Sequence of chain 1.B:
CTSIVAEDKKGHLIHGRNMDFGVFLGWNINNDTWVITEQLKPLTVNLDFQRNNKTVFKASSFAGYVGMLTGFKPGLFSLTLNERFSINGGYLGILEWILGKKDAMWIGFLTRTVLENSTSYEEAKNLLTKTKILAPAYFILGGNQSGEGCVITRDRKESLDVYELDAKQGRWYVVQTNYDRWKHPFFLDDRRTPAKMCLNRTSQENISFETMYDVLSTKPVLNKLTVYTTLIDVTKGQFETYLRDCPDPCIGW

Binding-site contacts:
Ligand atom C8 contacts residue PHE101 of chain 1.A at 4.1 Å (hydrophobic).
Ligand atom C8 contacts residue SO41 of chain 1.H at 4.2 Å.
Ligand atom O7 contacts residue ASN119 of chain 1.B at 3.9 Å.
Ligand atom C1 contacts residue GLU118 of chain 1.B at 4.4 Å.
Ligand atom O4 contacts residue SO41 of chain 1.H at 4.2 Å.
Ligand atom C3 contacts residue SO41 of chain 1.H at 2.9 Å.
Ligand atom C8 contacts residue PRO100 of chain 1.A at 3.8 Å (hydrophobic).
Ligand atom O5 contacts residue SO41 of chain 1.H at 3.9 Å.
Ligand atom O7 contacts residue THR115 of chain 1.B at 3.3 Å (h-bond).
Ligand atom C2 contacts residue ASN119 of chain 1.B at 2.5 Å.
Ligand atom C2 contacts residue SO41 of chain 1.H at 3.4 Å.
Ligand atom C7 contacts residue ASN119 of chain 1.B at 3.8 Å.
Ligand atom C4 contacts residue ASN119 of chain 1.B at 4.1 Å.
Ligand atom C7 contacts residue GLU118 of chain 1.B at 4.0 Å.
Ligand atom O6 contacts residue ASN119 of chain 1.B at 3.6 Å (h-bond).
Ligand atom C4 contacts residue SO41 of chain 1.H at 4.2 Å.
Ligand atom O3 contacts residue GLY99 of chain 1.A at 4.0 Å.
Ligand atom C8 contacts residue GLU118 of chain 1.B at 3.5 Å.
Ligand atom C8 contacts residue THR115 of chain 1.B at 3.8 Å.
Ligand atom N2 contacts residue GLU118 of chain 1.B at 3.4 Å (salt-bridge).
Ligand atom N2 contacts residue ASN119 of chain 1.B at 3.1 Å (h-bond).
Ligand atom C8 contacts residue ARG114 of chain 1.B at 4.5 Å.
Ligand atom N2 contacts residue SO41 of chain 1.H at 3.1 Å (h-bond).
Ligand atom C1 contacts residue ASN119 of chain 1.B at 1.4 Å.
Ligand atom C5 contacts residue ASN119 of chain 1.B at 3.3 Å.
Ligand atom C7 contacts residue SO41 of chain 1.H at 4.1 Å.
Ligand atom O3 contacts residue SO41 of chain 1.H at 2.5 Å (h-bond).
Ligand atom C1 contacts residue SO41 of chain 1.H at 3.5 Å.
Ligand atom C2 contacts residue GLU118 of chain 1.B at 4.4 Å.
Ligand atom C3 contacts residue ASN119 of chain 1.B at 3.7 Å.
Ligand atom O5 contacts residue ASN119 of chain 1.B at 2.4 Å (h-bond).
Ligand atom C6 contacts residue ASN119 of chain 1.B at 3.2 Å.
Ligand atom C7 contacts residue PRO100 of chain 1.A at 4.4 Å (hydrophobic).
Ligand atom C7 contacts residue THR115 of chain 1.B at 4.0 Å.

Sequence of chain 1.A:
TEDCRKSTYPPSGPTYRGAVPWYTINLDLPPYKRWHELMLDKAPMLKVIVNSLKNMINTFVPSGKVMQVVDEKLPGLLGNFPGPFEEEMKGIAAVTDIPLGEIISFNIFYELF

A small-molecule ligand and the protein it binds are described below.
Small molecule (SMILES): CC(=O)N[C@@H]1[C@@H](O)[C@H](O)[C@@H](CO)O[C@H]1O